Binding-site contacts:
Ligand atom N3 contacts residue LEU100 of chain 1.A at 4.0 Å.
Ligand atom C27 contacts residue MET130 of chain 1.A at 3.8 Å (hydrophobic).
Ligand atom C20 contacts residue LEU55 of chain 1.A at 3.8 Å (hydrophobic).
Ligand atom C27 contacts residue MET52 of chain 1.A at 3.8 Å (hydrophobic).
Ligand atom C29 contacts residue GLY230 of chain 1.A at 3.6 Å.
Ligand atom N3 contacts residue ARG103 of chain 1.A at 3.3 Å (salt-bridge).
Ligand atom N3 contacts residue GLU62 of chain 1.A at 3.7 Å.
Ligand atom C1 contacts residue PHE113 of chain 1.A at 3.8 Å (hydrophobic).
Ligand atom C26 contacts residue MET130 of chain 1.A at 3.8 Å (hydrophobic).
Ligand atom C22 contacts residue LEU96 of chain 1.A at 3.6 Å (hydrophobic).
Ligand atom C20 contacts residue LEU58 of chain 1.A at 4.0 Å (hydrophobic).
Ligand atom C6 contacts residue MET52 of chain 1.A at 3.8 Å (hydrophobic).
Ligand atom N2 contacts residue ARG103 of chain 1.A at 3.7 Å.
Ligand atom C contacts residue LEU137 of chain 1.A at 3.7 Å (hydrophobic).
Ligand atom C20 contacts residue GLU62 of chain 1.A at 3.8 Å.
Ligand atom N2 contacts residue GLU62 of chain 1.A at 2.6 Å (salt-bridge).
Ligand atom C10 contacts residue ASP60 of chain 1.A at 4.0 Å.
Ligand atom O contacts residue LEU234 of chain 1.A at 3.9 Å.
Ligand atom C5 contacts residue LEU55 of chain 1.A at 3.9 Å (hydrophobic).
Ligand atom C19 contacts residue ALA59 of chain 1.A at 3.8 Å (hydrophobic).
Ligand atom C16 contacts residue ALA59 of chain 1.A at 3.4 Å (hydrophobic).
Ligand atom C26 contacts residue MET52 of chain 1.A at 4.0 Å (hydrophobic).
Ligand atom C21 contacts residue GLU62 of chain 1.A at 3.5 Å.
Ligand atom C5 contacts residue MET52 of chain 1.A at 4.0 Å (hydrophobic).
Ligand atom C6 contacts residue LEU234 of chain 1.A at 3.7 Å (hydrophobic).
Ligand atom C16 contacts residue TRP92 of chain 1.A at 3.8 Å (hydrophobic).
Ligand atom C28 contacts residue GLY230 of chain 1.A at 3.8 Å.
Ligand atom O contacts residue THR56 of chain 1.A at 3.8 Å.
Ligand atom C20 contacts residue ALA59 of chain 1.A at 3.9 Å (hydrophobic).
Ligand atom C29 contacts residue LEU234 of chain 1.A at 3.9 Å (hydrophobic).
Ligand atom C22 contacts residue LEU100 of chain 1.A at 3.9 Å (hydrophobic).
Ligand atom C28 contacts residue HIS233 of chain 1.A at 3.9 Å.
Ligand atom C14 contacts residue LEU248 of chain 1.A at 3.9 Å (hydrophobic).
Ligand atom C17 contacts residue ALA59 of chain 1.A at 3.5 Å (hydrophobic).
Ligand atom O1 contacts residue ASP60 of chain 1.A at 3.7 Å.
Ligand atom N3 contacts residue LEU96 of chain 1.A at 3.5 Å (h-bond).
Ligand atom C6 contacts residue THR56 of chain 1.A at 3.6 Å.
Ligand atom C8 contacts residue LEU234 of chain 1.A at 3.7 Å (hydrophobic).
Ligand atom C7 contacts residue LEU234 of chain 1.A at 3.9 Å (hydrophobic).
Ligand atom C19 contacts residue LEU55 of chain 1.A at 3.4 Å (hydrophobic).

Sequence of chain 1.A:
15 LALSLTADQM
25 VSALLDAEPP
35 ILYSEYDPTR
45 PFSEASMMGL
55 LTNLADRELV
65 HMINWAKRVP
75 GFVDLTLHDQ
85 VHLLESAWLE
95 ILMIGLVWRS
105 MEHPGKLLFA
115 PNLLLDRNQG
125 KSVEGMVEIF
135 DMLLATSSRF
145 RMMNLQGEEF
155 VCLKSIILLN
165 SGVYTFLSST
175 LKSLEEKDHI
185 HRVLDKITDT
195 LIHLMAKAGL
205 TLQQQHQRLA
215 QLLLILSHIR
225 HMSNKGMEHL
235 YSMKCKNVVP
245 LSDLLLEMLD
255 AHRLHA

This protein binds this small molecule.
Small molecule (SMILES): CC/C(=C(/c1ccc(OCCNCCCC(=O)N(C)C)cc1)c1ccc2[nH]ncc2c1)c1ccccc1